Binding-site contacts:
Ligand atom C6 contacts residue PRO421 of chain 11.A at 4.1 Å (hydrophobic).
Ligand atom N6 contacts residue PHE638 of chain 11.A at 3.9 Å.
Ligand atom C3' contacts residue HIS630 of chain 11.A at 4.4 Å.
Ligand atom N3 contacts residue GLY639 of chain 11.A at 4.3 Å.
Ligand atom N6 contacts residue GLY637 of chain 11.A at 3.7 Å.
Ligand atom N7 contacts residue ASN609 of chain 11.A at 3.8 Å.
Ligand atom C2 contacts residue PRO421 of chain 11.A at 4.5 Å (hydrophobic).
Ligand atom C8 contacts residue PRO421 of chain 11.A at 4.3 Å (hydrophobic).
Ligand atom C4 contacts residue PRO421 of chain 11.A at 4.3 Å (hydrophobic).
Ligand atom N7 contacts residue HIS630 of chain 11.A at 4.1 Å.
Ligand atom C5 contacts residue PRO631 of chain 11.A at 4.2 Å (hydrophobic).
Ligand atom N3 contacts residue PRO631 of chain 11.A at 3.6 Å.
Ligand atom N6 contacts residue VAL420 of chain 11.A at 4.0 Å.
Ligand atom N9 contacts residue HIS630 of chain 11.A at 4.2 Å.
Ligand atom C4 contacts residue PRO631 of chain 11.A at 4.0 Å (hydrophobic).
Ligand atom C6 contacts residue VAL420 of chain 11.A at 4.0 Å (hydrophobic).
Ligand atom C6 contacts residue SER632 of chain 11.A at 3.9 Å.
Ligand atom N1 contacts residue PRO421 of chain 11.A at 4.3 Å.
Ligand atom C2 contacts residue PRO631 of chain 11.A at 3.3 Å (hydrophobic).
Ligand atom C1' contacts residue PRO631 of chain 11.A at 4.3 Å (hydrophobic).
Ligand atom N9 contacts residue PRO421 of chain 11.A at 4.4 Å.
Ligand atom C5 contacts residue PRO421 of chain 11.A at 4.1 Å (hydrophobic).
Ligand atom O2P contacts residue ASP626 of chain 20.A at 4.2 Å.
Ligand atom C6 contacts residue PRO631 of chain 11.A at 3.9 Å (hydrophobic).
Ligand atom N1 contacts residue GLY639 of chain 11.A at 3.1 Å (h-bond).
Ligand atom N7 contacts residue SER632 of chain 11.A at 4.1 Å.
Ligand atom N6 contacts residue SER632 of chain 11.A at 3.3 Å (h-bond).
Ligand atom C2 contacts residue VAL420 of chain 11.A at 4.3 Å (hydrophobic).
Ligand atom C6 contacts residue GLY639 of chain 11.A at 3.8 Å.
Ligand atom N1 contacts residue VAL420 of chain 11.A at 3.7 Å.
Ligand atom C8 contacts residue HIS630 of chain 11.A at 3.3 Å.
Ligand atom N1 contacts residue PHE638 of chain 11.A at 4.3 Å.
Ligand atom O1P contacts residue LYS641 of chain 20.A at 4.0 Å.
Ligand atom C2 contacts residue GLY639 of chain 11.A at 3.1 Å.
Ligand atom C1' contacts residue HIS630 of chain 11.A at 4.0 Å.
Ligand atom N7 contacts residue PRO421 of chain 11.A at 4.2 Å.
Ligand atom N1 contacts residue PRO631 of chain 11.A at 3.5 Å (h-bond).
Ligand atom C5 contacts residue SER632 of chain 11.A at 4.1 Å.
Ligand atom C2' contacts residue HIS630 of chain 11.A at 3.2 Å.
Ligand atom N6 contacts residue GLY639 of chain 11.A at 3.6 Å (h-bond).

A small-molecule ligand and the protein it binds are described below.
Small molecule (SMILES): Nc1ncnc2c1ncn2[C@H]1C[C@H](O)[C@@H](COP(=O)(O)O)O1

Sequence of chain 11.A:
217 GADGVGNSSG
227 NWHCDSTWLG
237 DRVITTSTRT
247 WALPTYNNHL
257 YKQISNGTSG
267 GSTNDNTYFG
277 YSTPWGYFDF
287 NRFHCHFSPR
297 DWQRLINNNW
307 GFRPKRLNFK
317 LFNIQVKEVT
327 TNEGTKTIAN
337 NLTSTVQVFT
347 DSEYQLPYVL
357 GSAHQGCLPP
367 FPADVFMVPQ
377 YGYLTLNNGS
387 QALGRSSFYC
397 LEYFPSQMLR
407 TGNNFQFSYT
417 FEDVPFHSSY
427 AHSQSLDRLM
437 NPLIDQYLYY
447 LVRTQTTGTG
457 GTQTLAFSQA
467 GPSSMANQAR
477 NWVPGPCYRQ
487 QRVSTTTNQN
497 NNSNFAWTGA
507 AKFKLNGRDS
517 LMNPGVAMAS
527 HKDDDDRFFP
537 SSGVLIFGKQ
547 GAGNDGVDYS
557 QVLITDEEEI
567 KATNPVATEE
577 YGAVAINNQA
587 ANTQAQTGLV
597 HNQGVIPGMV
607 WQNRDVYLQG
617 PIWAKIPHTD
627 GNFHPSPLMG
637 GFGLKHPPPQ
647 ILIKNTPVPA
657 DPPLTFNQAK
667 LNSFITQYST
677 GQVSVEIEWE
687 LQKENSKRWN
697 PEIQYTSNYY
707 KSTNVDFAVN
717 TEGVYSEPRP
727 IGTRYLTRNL

Sequence of chain 20.A:
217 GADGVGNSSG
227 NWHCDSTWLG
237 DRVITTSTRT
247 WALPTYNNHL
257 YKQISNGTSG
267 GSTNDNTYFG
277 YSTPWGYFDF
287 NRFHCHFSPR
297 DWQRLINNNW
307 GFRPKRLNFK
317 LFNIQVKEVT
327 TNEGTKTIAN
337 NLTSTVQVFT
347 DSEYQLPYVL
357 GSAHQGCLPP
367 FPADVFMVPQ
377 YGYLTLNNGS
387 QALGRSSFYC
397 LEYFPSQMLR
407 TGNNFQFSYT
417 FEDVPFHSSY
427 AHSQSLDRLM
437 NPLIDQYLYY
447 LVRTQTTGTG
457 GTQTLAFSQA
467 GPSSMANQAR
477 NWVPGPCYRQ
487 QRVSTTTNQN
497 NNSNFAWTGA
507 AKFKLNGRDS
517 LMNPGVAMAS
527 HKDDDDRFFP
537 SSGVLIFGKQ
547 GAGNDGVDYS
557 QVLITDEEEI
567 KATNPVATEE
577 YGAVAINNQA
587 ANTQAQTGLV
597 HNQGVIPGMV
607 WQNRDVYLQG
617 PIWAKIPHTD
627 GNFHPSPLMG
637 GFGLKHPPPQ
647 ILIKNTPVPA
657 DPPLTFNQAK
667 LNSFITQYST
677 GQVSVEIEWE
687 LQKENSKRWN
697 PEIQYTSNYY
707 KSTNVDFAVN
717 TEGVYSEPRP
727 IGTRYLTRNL